Binding-site contacts:
Ligand atom C2 contacts residue ASN165 of chain 1.A at 2.5 Å.
Ligand atom O5 contacts residue ASN165 of chain 1.A at 2.5 Å (h-bond).
Ligand atom N2 contacts residue ASN165 of chain 1.A at 3.4 Å (h-bond).
Ligand atom C5 contacts residue ASN165 of chain 1.A at 3.7 Å.
Ligand atom C1 contacts residue ASN165 of chain 1.A at 1.5 Å.
Ligand atom C6 contacts residue LYS113 of chain 1.A at 3.2 Å.
Ligand atom O3 contacts residue ASN165 of chain 1.A at 3.5 Å.
Ligand atom C6 contacts residue GLU132 of chain 1.A at 4.1 Å.
Ligand atom O6 contacts residue LYS113 of chain 1.A at 3.6 Å.
Ligand atom O7 contacts residue ASN165 of chain 1.A at 3.0 Å (h-bond).
Ligand atom O6 contacts residue SER112 of chain 1.A at 2.6 Å (h-bond).
Ligand atom C3 contacts residue ASN165 of chain 1.A at 3.7 Å.
Ligand atom C6 contacts residue SER112 of chain 1.A at 3.2 Å.
Ligand atom C7 contacts residue ASN165 of chain 1.A at 3.5 Å.
Ligand atom C4 contacts residue ASN165 of chain 1.A at 4.3 Å.
Ligand atom O6 contacts residue GLU132 of chain 1.A at 3.2 Å (salt-bridge).

Sequence of chain 1.A:
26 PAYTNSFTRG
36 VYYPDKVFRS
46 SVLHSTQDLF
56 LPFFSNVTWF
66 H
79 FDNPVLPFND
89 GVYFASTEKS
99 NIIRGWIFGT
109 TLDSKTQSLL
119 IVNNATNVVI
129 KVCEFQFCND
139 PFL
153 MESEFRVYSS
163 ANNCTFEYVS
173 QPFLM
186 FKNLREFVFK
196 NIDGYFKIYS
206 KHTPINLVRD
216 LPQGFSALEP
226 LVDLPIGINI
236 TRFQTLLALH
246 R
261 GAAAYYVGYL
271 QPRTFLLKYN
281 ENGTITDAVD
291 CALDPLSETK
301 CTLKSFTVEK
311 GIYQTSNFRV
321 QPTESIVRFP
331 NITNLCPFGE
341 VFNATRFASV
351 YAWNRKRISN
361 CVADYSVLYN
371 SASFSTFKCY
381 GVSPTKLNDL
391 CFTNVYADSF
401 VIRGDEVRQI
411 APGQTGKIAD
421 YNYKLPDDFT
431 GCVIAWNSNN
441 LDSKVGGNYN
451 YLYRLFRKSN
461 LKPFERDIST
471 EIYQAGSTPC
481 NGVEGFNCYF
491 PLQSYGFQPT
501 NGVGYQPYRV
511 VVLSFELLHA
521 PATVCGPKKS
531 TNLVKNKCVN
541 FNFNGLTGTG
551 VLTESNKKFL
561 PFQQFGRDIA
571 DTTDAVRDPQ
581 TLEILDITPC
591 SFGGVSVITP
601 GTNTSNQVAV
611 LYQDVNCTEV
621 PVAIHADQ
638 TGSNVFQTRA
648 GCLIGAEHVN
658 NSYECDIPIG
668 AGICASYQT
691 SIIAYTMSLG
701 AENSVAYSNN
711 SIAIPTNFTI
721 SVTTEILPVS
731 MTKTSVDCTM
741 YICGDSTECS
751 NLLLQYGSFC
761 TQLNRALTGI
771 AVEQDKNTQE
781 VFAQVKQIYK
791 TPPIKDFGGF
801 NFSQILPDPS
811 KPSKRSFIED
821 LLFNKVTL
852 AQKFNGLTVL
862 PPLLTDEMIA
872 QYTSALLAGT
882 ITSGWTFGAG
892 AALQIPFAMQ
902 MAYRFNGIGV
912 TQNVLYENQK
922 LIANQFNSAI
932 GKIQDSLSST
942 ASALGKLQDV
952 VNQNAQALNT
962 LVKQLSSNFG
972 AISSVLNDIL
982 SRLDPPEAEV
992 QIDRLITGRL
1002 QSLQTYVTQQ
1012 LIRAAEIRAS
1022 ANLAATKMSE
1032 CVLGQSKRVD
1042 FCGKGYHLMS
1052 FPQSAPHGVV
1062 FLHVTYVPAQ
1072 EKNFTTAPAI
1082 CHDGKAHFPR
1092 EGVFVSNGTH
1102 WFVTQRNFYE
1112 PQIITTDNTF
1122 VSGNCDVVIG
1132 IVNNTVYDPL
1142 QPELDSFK

This protein binds this small molecule.
Small molecule (SMILES): CC(=O)N[C@@H]1[C@@H](O)[C@H](O)[C@@H](CO)O[C@H]1O